Binding-site contacts:
Ligand atom O5 contacts residue ASN176 of chain 1.A at 2.4 Å (h-bond).
Ligand atom C3 contacts residue ASN176 of chain 1.A at 3.9 Å.
Ligand atom O7 contacts residue ASN176 of chain 1.A at 4.2 Å.
Ligand atom O6 contacts residue LEU175 of chain 1.A at 4.0 Å.
Ligand atom C7 contacts residue ASN176 of chain 1.A at 3.7 Å.
Ligand atom N2 contacts residue ASN176 of chain 1.A at 2.9 Å (h-bond).
Ligand atom O6 contacts residue ASN176 of chain 1.A at 4.4 Å.
Ligand atom C2 contacts residue ASN176 of chain 1.A at 2.5 Å.
Ligand atom C4 contacts residue ASN176 of chain 1.A at 4.3 Å.
Ligand atom C1 contacts residue ASN176 of chain 1.A at 1.5 Å.
Ligand atom C5 contacts residue ASN176 of chain 1.A at 3.8 Å.

Sequence of chain 1.A:
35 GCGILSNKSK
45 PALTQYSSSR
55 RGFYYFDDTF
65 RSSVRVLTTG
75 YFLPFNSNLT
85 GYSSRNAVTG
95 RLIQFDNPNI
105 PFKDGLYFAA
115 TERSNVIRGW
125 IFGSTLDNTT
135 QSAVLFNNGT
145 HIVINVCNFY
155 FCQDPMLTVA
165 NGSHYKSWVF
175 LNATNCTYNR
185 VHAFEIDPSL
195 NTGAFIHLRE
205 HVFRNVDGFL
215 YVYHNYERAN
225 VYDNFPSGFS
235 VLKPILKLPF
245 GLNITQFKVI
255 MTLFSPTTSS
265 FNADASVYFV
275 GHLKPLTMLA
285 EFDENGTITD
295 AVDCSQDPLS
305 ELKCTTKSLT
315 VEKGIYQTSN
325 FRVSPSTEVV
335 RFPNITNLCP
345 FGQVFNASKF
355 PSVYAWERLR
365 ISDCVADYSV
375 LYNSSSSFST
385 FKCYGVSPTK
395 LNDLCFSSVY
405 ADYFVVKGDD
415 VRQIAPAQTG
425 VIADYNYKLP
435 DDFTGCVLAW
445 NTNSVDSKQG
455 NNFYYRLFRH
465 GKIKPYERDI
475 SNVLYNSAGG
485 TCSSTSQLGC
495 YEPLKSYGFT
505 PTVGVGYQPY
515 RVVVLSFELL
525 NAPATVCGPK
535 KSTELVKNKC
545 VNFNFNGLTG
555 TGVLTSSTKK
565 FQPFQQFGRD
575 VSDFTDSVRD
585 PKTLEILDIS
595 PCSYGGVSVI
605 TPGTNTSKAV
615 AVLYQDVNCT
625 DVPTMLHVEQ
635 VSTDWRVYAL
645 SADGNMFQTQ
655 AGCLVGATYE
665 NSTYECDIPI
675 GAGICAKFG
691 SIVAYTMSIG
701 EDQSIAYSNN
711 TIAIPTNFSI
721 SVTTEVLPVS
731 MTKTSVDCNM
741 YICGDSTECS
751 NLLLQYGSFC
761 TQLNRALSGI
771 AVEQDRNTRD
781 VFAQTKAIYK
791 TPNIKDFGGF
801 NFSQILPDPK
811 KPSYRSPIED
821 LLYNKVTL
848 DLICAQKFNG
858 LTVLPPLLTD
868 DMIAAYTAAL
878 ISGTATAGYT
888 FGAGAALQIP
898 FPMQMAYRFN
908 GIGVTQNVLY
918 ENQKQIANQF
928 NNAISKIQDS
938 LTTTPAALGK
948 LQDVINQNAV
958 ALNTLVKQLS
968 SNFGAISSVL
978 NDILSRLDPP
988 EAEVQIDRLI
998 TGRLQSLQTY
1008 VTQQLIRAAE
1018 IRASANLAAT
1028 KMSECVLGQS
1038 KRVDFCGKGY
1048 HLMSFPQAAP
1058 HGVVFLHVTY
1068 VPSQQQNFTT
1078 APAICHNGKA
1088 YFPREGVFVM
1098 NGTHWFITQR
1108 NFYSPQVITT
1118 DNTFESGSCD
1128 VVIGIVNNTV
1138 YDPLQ

The protein below binds the small molecule below.
Small molecule (SMILES): CC(=O)N[C@@H]1[C@@H](O)[C@H](O)[C@@H](CO)O[C@H]1O